Binding-site contacts:
Ligand atom C1 contacts residue ASN122 of chain 1.C at 1.4 Å.
Ligand atom C7 contacts residue ASN122 of chain 1.C at 3.4 Å.
Ligand atom C4 contacts residue ASN122 of chain 1.C at 4.2 Å.
Ligand atom N2 contacts residue ASN122 of chain 1.C at 3.1 Å (h-bond).
Ligand atom O6 contacts residue ASN122 of chain 1.C at 4.2 Å.
Ligand atom O5 contacts residue ASN122 of chain 1.C at 2.4 Å (h-bond).
Ligand atom N2 contacts residue THR124 of chain 1.C at 3.8 Å.
Ligand atom O7 contacts residue THR124 of chain 1.C at 3.5 Å (h-bond).
Ligand atom C6 contacts residue ASN122 of chain 1.C at 3.6 Å.
Ligand atom C7 contacts residue THR124 of chain 1.C at 4.0 Å.
Ligand atom C2 contacts residue ASN122 of chain 1.C at 2.5 Å.
Ligand atom C5 contacts residue ASN122 of chain 1.C at 3.5 Å.
Ligand atom C3 contacts residue ASN122 of chain 1.C at 3.8 Å.
Ligand atom C8 contacts residue ASN122 of chain 1.C at 3.5 Å.
Ligand atom O7 contacts residue ASN122 of chain 1.C at 4.0 Å.

Sequence of chain 1.C:
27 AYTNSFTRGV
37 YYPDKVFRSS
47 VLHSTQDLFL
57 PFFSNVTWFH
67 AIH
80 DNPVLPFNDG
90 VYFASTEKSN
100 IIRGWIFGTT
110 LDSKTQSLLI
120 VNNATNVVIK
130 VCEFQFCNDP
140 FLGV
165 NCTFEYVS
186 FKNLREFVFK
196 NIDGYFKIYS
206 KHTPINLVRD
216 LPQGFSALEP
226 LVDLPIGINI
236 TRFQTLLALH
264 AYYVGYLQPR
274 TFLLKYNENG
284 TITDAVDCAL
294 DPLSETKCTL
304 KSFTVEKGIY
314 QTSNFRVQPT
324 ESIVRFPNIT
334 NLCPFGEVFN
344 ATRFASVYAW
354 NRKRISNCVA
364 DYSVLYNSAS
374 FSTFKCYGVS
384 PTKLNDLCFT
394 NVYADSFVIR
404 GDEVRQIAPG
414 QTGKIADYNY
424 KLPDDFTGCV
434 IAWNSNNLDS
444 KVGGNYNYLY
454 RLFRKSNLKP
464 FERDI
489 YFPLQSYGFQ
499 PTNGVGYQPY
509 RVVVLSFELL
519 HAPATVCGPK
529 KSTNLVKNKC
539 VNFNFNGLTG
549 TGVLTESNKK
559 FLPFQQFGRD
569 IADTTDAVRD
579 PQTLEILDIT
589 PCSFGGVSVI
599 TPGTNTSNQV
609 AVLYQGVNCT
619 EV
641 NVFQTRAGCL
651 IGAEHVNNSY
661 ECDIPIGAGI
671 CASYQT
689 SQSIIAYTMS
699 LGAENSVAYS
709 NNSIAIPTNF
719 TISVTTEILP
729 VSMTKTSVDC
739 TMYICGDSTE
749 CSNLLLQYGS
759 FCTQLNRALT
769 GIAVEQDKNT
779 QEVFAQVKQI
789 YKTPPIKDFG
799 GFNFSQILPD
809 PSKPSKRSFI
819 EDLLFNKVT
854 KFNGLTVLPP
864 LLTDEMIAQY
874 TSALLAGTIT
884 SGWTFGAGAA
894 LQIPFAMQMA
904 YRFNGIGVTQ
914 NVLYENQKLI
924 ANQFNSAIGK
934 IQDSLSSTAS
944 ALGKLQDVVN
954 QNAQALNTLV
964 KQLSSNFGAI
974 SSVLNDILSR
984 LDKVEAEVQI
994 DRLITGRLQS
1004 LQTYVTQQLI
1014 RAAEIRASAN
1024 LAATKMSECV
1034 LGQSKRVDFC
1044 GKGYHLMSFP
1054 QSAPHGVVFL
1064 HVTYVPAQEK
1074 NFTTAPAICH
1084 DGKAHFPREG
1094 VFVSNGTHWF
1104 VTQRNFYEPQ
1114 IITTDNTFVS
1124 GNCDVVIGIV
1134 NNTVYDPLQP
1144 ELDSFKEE

The small molecule below binds the protein below.
Small molecule (SMILES): CC(=O)N[C@@H]1[C@@H](O)[C@H](O)[C@@H](CO)O[C@H]1O